Binding-site contacts:
Ligand atom C4 contacts residue LEU89 of chain 1.A at 3.6 Å (hydrophobic).
Ligand atom O4' contacts residue ARG87 of chain 1.A at 3.1 Å (salt-bridge).
Ligand atom C5 contacts residue TYR113 of chain 1.A at 3.8 Å (hydrophobic).
Ligand atom N3 contacts residue LEU89 of chain 1.A at 3.8 Å.
Ligand atom C5M contacts residue TYR113 of chain 1.A at 3.8 Å (hydrophobic).
Ligand atom C3' contacts residue TYR113 of chain 1.A at 3.8 Å (hydrophobic).
Ligand atom C5M contacts residue ARG35 of chain 1.A at 3.7 Å.
Ligand atom P1 contacts residue LYS84 of chain 1.A at 3.4 Å.
Ligand atom C4' contacts residue ARG87 of chain 1.A at 3.9 Å.
Ligand atom C2' contacts residue TYR113 of chain 1.A at 3.5 Å (hydrophobic).
Ligand atom C4 contacts residue TYR115 of chain 1.A at 3.9 Å (hydrophobic).
Ligand atom O2 contacts residue ASP83 of chain 1.A at 3.3 Å.
Ligand atom O5' contacts residue ARG35 of chain 1.A at 3.5 Å (salt-bridge).
Ligand atom C5 contacts residue LEU89 of chain 1.A at 3.9 Å (hydrophobic).
Ligand atom P2 contacts residue CA1 of chain 1.B at 3.8 Å.
Ligand atom P2 contacts residue ARG87 of chain 1.A at 3.6 Å.
Ligand atom C2 contacts residue ASP83 of chain 1.A at 3.5 Å.
Ligand atom P2 contacts residue ARG35 of chain 1.A at 3.5 Å.
Ligand atom O5P contacts residue ASP21 of chain 1.A at 3.7 Å.
Ligand atom O5P contacts residue ARG35 of chain 1.A at 2.8 Å (salt-bridge).
Ligand atom O5P contacts residue ASP40 of chain 1.A at 3.0 Å (salt-bridge).
Ligand atom O4 contacts residue LEU89 of chain 1.A at 3.5 Å.
Ligand atom O1P contacts residue TYR85 of chain 1.A at 3.0 Å (h-bond).
Ligand atom N3 contacts residue TYR115 of chain 1.A at 3.5 Å.
Ligand atom O3' contacts residue LYS84 of chain 1.A at 3.0 Å (salt-bridge).
Ligand atom C2 contacts residue TYR115 of chain 1.A at 3.8 Å (hydrophobic).
Ligand atom O5P contacts residue CA1 of chain 1.B at 2.6 Å.
Ligand atom O1P contacts residue LYS84 of chain 1.A at 2.6 Å (salt-bridge).
Ligand atom C5M contacts residue LEU36 of chain 1.A at 3.6 Å (hydrophobic).
Ligand atom O4 contacts residue TYR115 of chain 1.A at 3.9 Å.
Ligand atom O6P contacts residue ARG87 of chain 1.A at 2.4 Å (salt-bridge).
Ligand atom N3 contacts residue ASP83 of chain 1.A at 3.9 Å.
Ligand atom P1 contacts residue TYR85 of chain 1.A at 3.3 Å.
Ligand atom O2P contacts residue TYR85 of chain 1.A at 2.8 Å (h-bond).
Ligand atom C2' contacts residue TYR115 of chain 1.A at 3.9 Å (hydrophobic).
Ligand atom O5P contacts residue TYR113 of chain 1.A at 3.9 Å.
Ligand atom O3' contacts residue TYR85 of chain 1.A at 3.8 Å.
Ligand atom O6P contacts residue ARG35 of chain 1.A at 3.1 Å (salt-bridge).
Ligand atom O5' contacts residue ARG87 of chain 1.A at 3.0 Å (salt-bridge).
Ligand atom C5' contacts residue TYR113 of chain 1.A at 3.2 Å (hydrophobic).

Sequence of chain 1.A:
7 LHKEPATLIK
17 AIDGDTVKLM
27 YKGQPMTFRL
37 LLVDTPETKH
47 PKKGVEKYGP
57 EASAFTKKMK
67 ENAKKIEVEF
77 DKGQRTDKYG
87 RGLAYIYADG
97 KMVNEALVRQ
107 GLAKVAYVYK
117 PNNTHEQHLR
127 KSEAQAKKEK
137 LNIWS

This small molecule binds to this protein.
Small molecule (SMILES): Cc1cn([C@H]2C[C@H](OP(=O)(O)O)[C@@H](COP(=O)(O)O)O2)c(=O)[nH]c1=O